Sequence of chain 1.A:
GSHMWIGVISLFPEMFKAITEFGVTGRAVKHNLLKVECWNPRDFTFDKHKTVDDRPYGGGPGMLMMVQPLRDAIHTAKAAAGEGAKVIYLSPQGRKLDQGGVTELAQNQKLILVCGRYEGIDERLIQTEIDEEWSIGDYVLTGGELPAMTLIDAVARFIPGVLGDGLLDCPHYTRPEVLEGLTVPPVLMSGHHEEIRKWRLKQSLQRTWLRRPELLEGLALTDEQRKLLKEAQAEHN

Binding-site contacts:
Ligand atom C14 contacts residue TYR123 of chain 1.A at 2.7 Å (hydrophobic).
Ligand atom O3 contacts residue SER140 of chain 1.A at 3.5 Å.
Ligand atom N1 contacts residue ILE141 of chain 1.A at 3.8 Å.
Ligand atom C14 contacts residue GLU124 of chain 1.A at 3.4 Å.
Ligand atom N1 contacts residue TYR144 of chain 1.A at 3.4 Å (h-bond).
Ligand atom C5 contacts residue SER96 of chain 1.A at 3.3 Å.
Ligand atom C4 contacts residue PRO97 of chain 1.A at 3.6 Å (hydrophobic).
Ligand atom N17 contacts residue VAL145 of chain 1.A at 3.7 Å.
Ligand atom O15 contacts residue TYR123 of chain 1.A at 3.6 Å (h-bond).
Ligand atom O12 contacts residue GLY125 of chain 1.A at 3.7 Å.
Ligand atom C6 contacts residue PRO97 of chain 1.A at 3.7 Å (hydrophobic).
Ligand atom C9 contacts residue GLY148 of chain 1.A at 3.7 Å.
Ligand atom O3 contacts residue PRO152 of chain 1.A at 3.6 Å.
Ligand atom C5 contacts residue PRO152 of chain 1.A at 3.8 Å (hydrophobic).
Ligand atom N1 contacts residue SER140 of chain 1.A at 3.3 Å (h-bond).
Ligand atom C18 contacts residue TYR144 of chain 1.A at 3.3 Å (hydrophobic).
Ligand atom C16 contacts residue GLY148 of chain 1.A at 3.6 Å.
Ligand atom O12 contacts residue TYR94 of chain 1.A at 2.2 Å (h-bond).
Ligand atom C18 contacts residue LEU146 of chain 1.A at 3.6 Å (hydrophobic).
Ligand atom C2 contacts residue ILE141 of chain 1.A at 3.8 Å (hydrophobic).
Ligand atom N8 contacts residue LEU146 of chain 1.A at 2.8 Å (h-bond).
Ligand atom C6 contacts residue LEU95 of chain 1.A at 3.7 Å (hydrophobic).
Ligand atom C10 contacts residue LEU95 of chain 1.A at 3.8 Å (hydrophobic).
Ligand atom C5 contacts residue LEU95 of chain 1.A at 3.6 Å (hydrophobic).
Ligand atom C4 contacts residue PRO152 of chain 1.A at 3.8 Å (hydrophobic).
Ligand atom C16 contacts residue LEU146 of chain 1.A at 3.8 Å (hydrophobic).
Ligand atom C16 contacts residue GLY121 of chain 1.A at 3.6 Å.
Ligand atom C14 contacts residue GLY125 of chain 1.A at 3.3 Å.
Ligand atom N17 contacts residue PRO97 of chain 1.A at 3.6 Å.
Ligand atom C18 contacts residue PRO97 of chain 1.A at 3.5 Å (hydrophobic).
Ligand atom N1 contacts residue GLY142 of chain 1.A at 3.0 Å (h-bond).
Ligand atom C11 contacts residue TYR94 of chain 1.A at 3.5 Å (hydrophobic).
Ligand atom O12 contacts residue GLY121 of chain 1.A at 3.6 Å.
Ligand atom C5 contacts residue PRO97 of chain 1.A at 3.6 Å (hydrophobic).
Ligand atom C6 contacts residue SER96 of chain 1.A at 3.8 Å.
Ligand atom C7 contacts residue PRO97 of chain 1.A at 3.8 Å (hydrophobic).
Ligand atom C7 contacts residue LEU146 of chain 1.A at 3.7 Å (hydrophobic).
Ligand atom N17 contacts residue LEU146 of chain 1.A at 2.8 Å (h-bond).
Ligand atom O3 contacts residue ILE141 of chain 1.A at 3.2 Å (h-bond).
Ligand atom C13 contacts residue TYR123 of chain 1.A at 3.7 Å (hydrophobic).

The protein below binds the small molecule below.
Small molecule (SMILES): NC(=O)c1ccc(N[C@@H]2C[C@H](CO)[C@@H](O)C2)nc1